A protein and the small-molecule ligand that binds it are described below.
Small molecule (SMILES): Cc1cn([C@H]2C[C@H](O[P](=O)(O)OC[C@H]3O[C@@H](n4cc(C)c(=O)[nH]c4=O)C[C@@H]3O[P](=O)(O)OC[C@H]3O[C@@H](n4cc(C)c(=O)[nH]c4=O)C[C@@H]3O[P](=O)(O)OC[C@H]3O[C@@H](n4cc(C)c(=O)[nH]c4=O)C[C@@H]3O[P](=O)(O)OC[C@H]3O[C@@H](n4cc(C)c(=O)[nH]c4=O)C[C@@H]3O[P](=O)(O)OC[C@H]3O[C@@H](n4cc(C)c(=O)[nH]c4=O)C[C@@H]3O[P](=O)(O)OC[C@H]3O[C@@H](n4cc(C)c(=O)[nH]c4=O)C[C@@H]3O)[C@@H](COP(=O)=O)O2)c(=O)[nH]c1=O

Sequence of chain 1.A:
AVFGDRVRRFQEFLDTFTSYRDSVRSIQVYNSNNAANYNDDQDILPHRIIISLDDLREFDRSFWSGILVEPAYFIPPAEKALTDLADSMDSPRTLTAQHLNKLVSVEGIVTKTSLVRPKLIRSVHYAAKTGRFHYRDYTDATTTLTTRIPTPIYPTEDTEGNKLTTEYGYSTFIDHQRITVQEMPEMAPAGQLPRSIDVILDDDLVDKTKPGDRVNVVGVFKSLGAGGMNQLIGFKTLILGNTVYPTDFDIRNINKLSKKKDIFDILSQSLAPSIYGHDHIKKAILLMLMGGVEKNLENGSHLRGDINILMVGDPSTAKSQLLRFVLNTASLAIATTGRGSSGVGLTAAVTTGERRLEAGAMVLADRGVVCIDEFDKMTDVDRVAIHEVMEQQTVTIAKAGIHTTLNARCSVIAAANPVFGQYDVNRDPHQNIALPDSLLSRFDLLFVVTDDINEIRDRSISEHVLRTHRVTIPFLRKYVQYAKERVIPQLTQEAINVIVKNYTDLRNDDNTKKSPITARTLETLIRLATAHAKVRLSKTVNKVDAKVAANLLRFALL

Sequence of chain 1.E:
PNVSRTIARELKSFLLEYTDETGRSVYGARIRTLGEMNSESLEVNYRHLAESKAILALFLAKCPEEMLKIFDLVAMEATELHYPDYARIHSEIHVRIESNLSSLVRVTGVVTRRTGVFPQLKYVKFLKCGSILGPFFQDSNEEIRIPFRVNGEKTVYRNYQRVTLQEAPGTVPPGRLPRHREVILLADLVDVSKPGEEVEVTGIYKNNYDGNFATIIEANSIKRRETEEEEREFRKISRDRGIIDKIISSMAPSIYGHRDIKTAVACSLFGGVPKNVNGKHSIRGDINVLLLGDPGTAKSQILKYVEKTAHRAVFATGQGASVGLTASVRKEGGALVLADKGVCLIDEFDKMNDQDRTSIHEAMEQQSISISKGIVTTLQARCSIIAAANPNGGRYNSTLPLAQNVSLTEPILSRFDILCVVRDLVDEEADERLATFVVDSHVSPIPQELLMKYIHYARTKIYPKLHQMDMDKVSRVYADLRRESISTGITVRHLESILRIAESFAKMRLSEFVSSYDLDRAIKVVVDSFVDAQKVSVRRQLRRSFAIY

Binding-site contacts:
Ligand atom OP2 contacts residue ARG455 of chain 1.A at 3.4 Å (salt-bridge).
Ligand atom P contacts residue VAL453 of chain 1.C at 4.2 Å.
Ligand atom O3' contacts residue LYS499 of chain 1.A at 4.1 Å.
Ligand atom OP2 contacts residue SER438 of chain 1.A at 4.4 Å.
Ligand atom OP2 contacts residue LYS499 of chain 1.A at 3.2 Å (salt-bridge).
Ligand atom C5' contacts residue LYS499 of chain 1.A at 3.9 Å.
Ligand atom OP1 contacts residue ALA500 of chain 1.A at 3.7 Å.
Ligand atom C4' contacts residue ARG581 of chain 1.E at 4.2 Å.
Ligand atom C5' contacts residue ALA507 of chain 1.C at 4.3 Å (hydrophobic).
Ligand atom P contacts residue LYS499 of chain 1.A at 3.3 Å.
Ligand atom O4' contacts residue VAL580 of chain 1.E at 4.3 Å.
Ligand atom OP1 contacts residue SER579 of chain 1.E at 3.2 Å.
Ligand atom P contacts residue LYS633 of chain 1.E at 3.2 Å.
Ligand atom C4' contacts residue VAL580 of chain 1.E at 3.7 Å (hydrophobic).
Ligand atom O3' contacts residue ARG581 of chain 1.E at 4.0 Å.
Ligand atom OP1 contacts residue LYS633 of chain 1.E at 2.5 Å (salt-bridge).
Ligand atom P contacts residue ARG455 of chain 1.A at 3.4 Å.
Ligand atom P contacts residue VAL446 of chain 1.A at 4.2 Å.
Ligand atom O5' contacts residue VAL453 of chain 1.C at 4.2 Å.
Ligand atom C5' contacts residue VAL453 of chain 1.C at 3.6 Å (hydrophobic).
Ligand atom O3' contacts residue VAL446 of chain 1.A at 4.0 Å.
Ligand atom O3' contacts residue VAL580 of chain 1.E at 2.9 Å (h-bond).
Ligand atom OP2 contacts residue ARG581 of chain 1.E at 4.3 Å.
Ligand atom OP1 contacts residue VAL580 of chain 1.E at 3.4 Å (h-bond).
Ligand atom P contacts residue VAL580 of chain 1.E at 3.8 Å.
Ligand atom O3' contacts residue LYS633 of chain 1.E at 3.9 Å.
Ligand atom OP1 contacts residue ARG455 of chain 1.A at 3.5 Å (salt-bridge).
Ligand atom C3' contacts residue VAL580 of chain 1.E at 3.9 Å (hydrophobic).
Ligand atom C4' contacts residue VAL446 of chain 1.A at 3.7 Å (hydrophobic).
Ligand atom OP1 contacts residue VAL446 of chain 1.A at 3.2 Å.
Ligand atom O5' contacts residue ARG581 of chain 1.E at 4.3 Å.
Ligand atom C4' contacts residue VAL453 of chain 1.C at 4.3 Å (hydrophobic).
Ligand atom OP1 contacts residue LYS499 of chain 1.A at 2.6 Å (salt-bridge).
Ligand atom P contacts residue ARG581 of chain 1.E at 3.6 Å.
Ligand atom C3' contacts residue LYS499 of chain 1.A at 4.0 Å.
Ligand atom OP2 contacts residue LYS633 of chain 1.E at 3.2 Å (salt-bridge).
Ligand atom C3' contacts residue VAL446 of chain 1.A at 4.4 Å (hydrophobic).
Ligand atom OP1 contacts residue ALA444 of chain 1.A at 3.5 Å (h-bond).
Ligand atom OP1 contacts residue ARG581 of chain 1.E at 2.4 Å (salt-bridge).
Ligand atom OP1 contacts residue VAL453 of chain 1.C at 3.2 Å.

Sequence of chain 1.C:
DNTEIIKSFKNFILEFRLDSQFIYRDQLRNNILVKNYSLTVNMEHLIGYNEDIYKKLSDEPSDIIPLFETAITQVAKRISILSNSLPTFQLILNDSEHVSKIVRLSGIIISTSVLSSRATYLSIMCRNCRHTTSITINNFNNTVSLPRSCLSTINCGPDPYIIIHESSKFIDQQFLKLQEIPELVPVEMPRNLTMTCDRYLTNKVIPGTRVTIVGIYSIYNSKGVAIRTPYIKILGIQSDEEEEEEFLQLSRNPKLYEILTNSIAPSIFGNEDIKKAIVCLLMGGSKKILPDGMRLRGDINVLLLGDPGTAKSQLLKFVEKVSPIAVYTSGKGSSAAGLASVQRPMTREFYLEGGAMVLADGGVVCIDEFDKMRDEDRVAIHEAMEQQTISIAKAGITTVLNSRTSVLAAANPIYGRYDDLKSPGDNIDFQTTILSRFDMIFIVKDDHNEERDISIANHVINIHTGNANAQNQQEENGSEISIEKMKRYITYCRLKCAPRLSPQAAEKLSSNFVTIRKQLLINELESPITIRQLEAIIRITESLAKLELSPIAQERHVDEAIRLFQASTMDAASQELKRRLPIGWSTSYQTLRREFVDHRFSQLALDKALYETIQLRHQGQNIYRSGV